Sequence of chain 1.C:
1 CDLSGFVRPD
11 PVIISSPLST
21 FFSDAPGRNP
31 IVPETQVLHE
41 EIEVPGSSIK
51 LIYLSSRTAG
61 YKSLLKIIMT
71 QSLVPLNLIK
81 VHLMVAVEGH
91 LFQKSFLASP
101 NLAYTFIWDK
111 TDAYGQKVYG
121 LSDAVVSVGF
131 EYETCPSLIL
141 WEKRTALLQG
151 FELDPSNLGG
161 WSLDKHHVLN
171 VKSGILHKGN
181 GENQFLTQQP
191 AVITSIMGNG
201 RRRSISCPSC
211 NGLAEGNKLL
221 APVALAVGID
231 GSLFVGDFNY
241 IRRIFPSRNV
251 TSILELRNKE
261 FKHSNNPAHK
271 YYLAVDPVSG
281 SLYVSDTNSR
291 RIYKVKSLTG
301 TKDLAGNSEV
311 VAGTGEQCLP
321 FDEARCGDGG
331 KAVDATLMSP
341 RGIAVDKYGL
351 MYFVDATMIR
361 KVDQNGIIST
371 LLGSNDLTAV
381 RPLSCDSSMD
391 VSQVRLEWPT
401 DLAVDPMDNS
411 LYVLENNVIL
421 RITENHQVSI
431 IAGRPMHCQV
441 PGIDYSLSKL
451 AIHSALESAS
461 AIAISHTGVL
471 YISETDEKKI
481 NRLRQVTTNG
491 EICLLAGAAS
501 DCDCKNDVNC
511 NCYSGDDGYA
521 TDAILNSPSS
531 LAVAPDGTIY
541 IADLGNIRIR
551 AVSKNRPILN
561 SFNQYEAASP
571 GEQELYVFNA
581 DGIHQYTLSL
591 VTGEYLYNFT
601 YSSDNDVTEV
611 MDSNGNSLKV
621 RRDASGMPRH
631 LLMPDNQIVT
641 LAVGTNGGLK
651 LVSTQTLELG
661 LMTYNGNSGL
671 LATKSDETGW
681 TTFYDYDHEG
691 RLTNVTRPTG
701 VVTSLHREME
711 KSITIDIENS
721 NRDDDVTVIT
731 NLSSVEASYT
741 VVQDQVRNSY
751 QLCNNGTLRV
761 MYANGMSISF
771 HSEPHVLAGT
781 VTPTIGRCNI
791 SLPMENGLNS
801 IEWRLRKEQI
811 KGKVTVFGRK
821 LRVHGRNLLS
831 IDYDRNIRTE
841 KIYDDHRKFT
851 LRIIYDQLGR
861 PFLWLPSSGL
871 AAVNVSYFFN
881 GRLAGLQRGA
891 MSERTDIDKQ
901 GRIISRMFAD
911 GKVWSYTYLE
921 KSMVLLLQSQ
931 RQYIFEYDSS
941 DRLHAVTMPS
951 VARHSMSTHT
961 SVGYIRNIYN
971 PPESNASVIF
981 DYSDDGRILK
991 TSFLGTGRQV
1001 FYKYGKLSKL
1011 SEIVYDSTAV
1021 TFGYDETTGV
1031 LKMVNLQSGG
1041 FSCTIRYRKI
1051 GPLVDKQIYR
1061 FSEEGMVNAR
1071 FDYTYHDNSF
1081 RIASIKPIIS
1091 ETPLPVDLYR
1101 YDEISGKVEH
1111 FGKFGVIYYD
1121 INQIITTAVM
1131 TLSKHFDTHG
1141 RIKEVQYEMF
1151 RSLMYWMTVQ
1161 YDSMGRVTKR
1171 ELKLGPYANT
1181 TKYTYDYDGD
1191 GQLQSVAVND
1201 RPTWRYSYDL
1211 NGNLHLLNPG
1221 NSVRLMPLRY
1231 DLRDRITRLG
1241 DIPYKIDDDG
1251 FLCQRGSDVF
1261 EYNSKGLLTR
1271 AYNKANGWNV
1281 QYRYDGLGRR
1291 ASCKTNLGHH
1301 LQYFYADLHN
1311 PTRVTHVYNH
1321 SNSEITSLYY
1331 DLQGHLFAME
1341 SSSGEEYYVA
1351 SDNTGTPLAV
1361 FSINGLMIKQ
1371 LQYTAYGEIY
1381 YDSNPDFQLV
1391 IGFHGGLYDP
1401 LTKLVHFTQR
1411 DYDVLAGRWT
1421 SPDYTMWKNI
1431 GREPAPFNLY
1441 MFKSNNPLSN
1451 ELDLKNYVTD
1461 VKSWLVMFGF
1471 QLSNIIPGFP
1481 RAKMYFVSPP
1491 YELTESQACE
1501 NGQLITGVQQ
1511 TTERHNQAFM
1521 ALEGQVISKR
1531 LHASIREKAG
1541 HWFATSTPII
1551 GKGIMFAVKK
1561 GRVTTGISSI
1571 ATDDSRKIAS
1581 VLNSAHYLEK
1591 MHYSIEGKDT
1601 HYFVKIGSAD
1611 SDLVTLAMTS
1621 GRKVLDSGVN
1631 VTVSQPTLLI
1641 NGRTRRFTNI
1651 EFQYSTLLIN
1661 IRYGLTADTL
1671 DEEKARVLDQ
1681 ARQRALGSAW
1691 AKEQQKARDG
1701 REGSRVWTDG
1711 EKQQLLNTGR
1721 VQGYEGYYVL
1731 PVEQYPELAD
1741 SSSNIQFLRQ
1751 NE

Binding-site contacts:
Ligand atom C6 contacts residue SER704 of chain 1.C at 4.0 Å.
Ligand atom C6 contacts residue LEU705 of chain 1.C at 4.4 Å (hydrophobic).
Ligand atom C6 contacts residue HIS706 of chain 1.C at 4.2 Å.
Ligand atom O5 contacts residue SER704 of chain 1.C at 3.2 Å (h-bond).
Ligand atom O5 contacts residue ASN694 of chain 1.C at 2.3 Å (h-bond).
Ligand atom C1 contacts residue SER704 of chain 1.C at 3.7 Å.
Ligand atom C2 contacts residue LYS1559 of chain 1.C at 4.2 Å.
Ligand atom C4 contacts residue ASN694 of chain 1.C at 4.2 Å.
Ligand atom O7 contacts residue LYS1559 of chain 1.C at 3.4 Å.
Ligand atom C3 contacts residue ASN694 of chain 1.C at 3.8 Å.
Ligand atom O6 contacts residue HIS706 of chain 1.C at 3.4 Å (h-bond).
Ligand atom C1 contacts residue ASN694 of chain 1.C at 1.4 Å.
Ligand atom C5 contacts residue SER704 of chain 1.C at 4.3 Å.
Ligand atom C8 contacts residue ASN694 of chain 1.C at 3.7 Å.
Ligand atom C2 contacts residue SER704 of chain 1.C at 4.1 Å.
Ligand atom O7 contacts residue ASN694 of chain 1.C at 3.9 Å.
Ligand atom O7 contacts residue VAL702 of chain 1.C at 4.2 Å.
Ligand atom C5 contacts residue ASN694 of chain 1.C at 3.6 Å.
Ligand atom C2 contacts residue ASN694 of chain 1.C at 2.5 Å.
Ligand atom N2 contacts residue ASN694 of chain 1.C at 3.0 Å (h-bond).
Ligand atom C1 contacts residue THR693 of chain 1.C at 4.0 Å.
Ligand atom O5 contacts residue THR693 of chain 1.C at 3.7 Å.
Ligand atom C7 contacts residue ASN694 of chain 1.C at 3.3 Å.
Ligand atom C8 contacts residue ASP685 of chain 1.C at 3.9 Å.

A small-molecule ligand and the protein it binds are described below.
Small molecule (SMILES): CC(=O)N[C@@H]1[C@@H](O)[C@H](O)[C@@H](CO)O[C@H]1O